This small molecule binds to this protein.
Small molecule (SMILES): CCCc1sc(-c2ccc(OC)c(OCCF)c2)nc1CSc1nc(N)cc(N)n1

Binding-site contacts:
Ligand atom C6 contacts residue PHE157 of chain 1.A at 3.8 Å (hydrophobic).
Ligand atom NAQ contacts residue TYR224 of chain 1.A at 2.8 Å (h-bond).
Ligand atom CAJ contacts residue TYR106 of chain 1.A at 3.6 Å (hydrophobic).
Ligand atom OAR contacts residue PRO109 of chain 1.A at 3.8 Å.
Ligand atom NAD contacts residue ARG148 of chain 1.A at 3.1 Å (salt-bridge).
Ligand atom CAM contacts residue LEU102 of chain 1.A at 3.6 Å (hydrophobic).
Ligand atom CAM contacts residue PHE116 of chain 1.A at 3.9 Å (hydrophobic).
Ligand atom NAC contacts residue GLN117 of chain 1.A at 3.1 Å (h-bond).
Ligand atom CBD contacts residue TYR224 of chain 1.A at 3.8 Å (hydrophobic).
Ligand atom SAT contacts residue PHE116 of chain 1.A at 3.7 Å.
Ligand atom C5 contacts residue VAL75 of chain 1.A at 3.8 Å (hydrophobic).
Ligand atom CAF contacts residue TYR106 of chain 1.A at 3.3 Å (hydrophobic).
Ligand atom SAT contacts residue GLN117 of chain 1.A at 3.7 Å.
Ligand atom CAL contacts residue LEU161 of chain 1.A at 3.5 Å (hydrophobic).
Ligand atom CBB contacts residue TYR224 of chain 1.A at 3.6 Å (hydrophobic).
Ligand atom N1 contacts residue PHE157 of chain 1.A at 3.2 Å.
Ligand atom CAB contacts residue TYR106 of chain 1.A at 3.7 Å (hydrophobic).
Ligand atom CAJ contacts residue LEU102 of chain 1.A at 3.8 Å (hydrophobic).
Ligand atom CAI contacts residue TYR224 of chain 1.A at 3.6 Å (hydrophobic).
Ligand atom CAG contacts residue TYR106 of chain 1.A at 3.7 Å (hydrophobic).
Ligand atom C4 contacts residue VAL75 of chain 1.A at 3.9 Å (hydrophobic).
Ligand atom CAN contacts residue PHE157 of chain 1.A at 3.8 Å (hydrophobic).
Ligand atom N3 contacts residue PHE157 of chain 1.A at 3.7 Å.
Ligand atom CAI contacts residue MET105 of chain 1.A at 3.9 Å (hydrophobic).
Ligand atom NAC contacts residue ASP153 of chain 1.A at 2.8 Å (salt-bridge).
Ligand atom SAT contacts residue PHE157 of chain 1.A at 3.6 Å.
Ligand atom C6 contacts residue GLN117 of chain 1.A at 3.7 Å.
Ligand atom NAD contacts residue GLU73 of chain 1.A at 2.8 Å (salt-bridge).
Ligand atom C5 contacts residue GLU73 of chain 1.A at 3.9 Å.
Ligand atom C2 contacts residue PHE157 of chain 1.A at 3.4 Å (hydrophobic).
Ligand atom C2 contacts residue PHE116 of chain 1.A at 3.8 Å (hydrophobic).
Ligand atom C2 contacts residue GLN117 of chain 1.A at 3.7 Å.
Ligand atom CAN contacts residue TYR224 of chain 1.A at 3.5 Å (hydrophobic).
Ligand atom SAU contacts residue TYR106 of chain 1.A at 3.8 Å.
Ligand atom N1 contacts residue GLN117 of chain 1.A at 2.9 Å (h-bond).
Ligand atom CAK contacts residue SER166 of chain 1.A at 3.4 Å.
Ligand atom NAD contacts residue VAL75 of chain 1.A at 3.6 Å.
Ligand atom CAB contacts residue PRO109 of chain 1.A at 3.8 Å (hydrophobic).
Ligand atom C6 contacts residue ASP153 of chain 1.A at 3.8 Å.
Ligand atom OAS contacts residue PRO109 of chain 1.A at 3.7 Å.

Sequence of chain 1.A:
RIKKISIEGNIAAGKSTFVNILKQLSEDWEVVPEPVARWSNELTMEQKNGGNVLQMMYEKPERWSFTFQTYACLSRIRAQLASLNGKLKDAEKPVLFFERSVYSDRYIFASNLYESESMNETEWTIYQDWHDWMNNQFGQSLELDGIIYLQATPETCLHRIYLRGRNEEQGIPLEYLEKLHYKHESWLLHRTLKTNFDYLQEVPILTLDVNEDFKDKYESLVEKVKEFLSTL